A protein and the small-molecule ligand that binds it are described below.
Small molecule (SMILES): CC(C)CCC[C@@H](C)[C@H]1CC[C@H]2[C@@H]3CC=C4C[C@@H](O)CC[C@]4(C)[C@H]3CC[C@]12C

Sequence of chain 1.B:
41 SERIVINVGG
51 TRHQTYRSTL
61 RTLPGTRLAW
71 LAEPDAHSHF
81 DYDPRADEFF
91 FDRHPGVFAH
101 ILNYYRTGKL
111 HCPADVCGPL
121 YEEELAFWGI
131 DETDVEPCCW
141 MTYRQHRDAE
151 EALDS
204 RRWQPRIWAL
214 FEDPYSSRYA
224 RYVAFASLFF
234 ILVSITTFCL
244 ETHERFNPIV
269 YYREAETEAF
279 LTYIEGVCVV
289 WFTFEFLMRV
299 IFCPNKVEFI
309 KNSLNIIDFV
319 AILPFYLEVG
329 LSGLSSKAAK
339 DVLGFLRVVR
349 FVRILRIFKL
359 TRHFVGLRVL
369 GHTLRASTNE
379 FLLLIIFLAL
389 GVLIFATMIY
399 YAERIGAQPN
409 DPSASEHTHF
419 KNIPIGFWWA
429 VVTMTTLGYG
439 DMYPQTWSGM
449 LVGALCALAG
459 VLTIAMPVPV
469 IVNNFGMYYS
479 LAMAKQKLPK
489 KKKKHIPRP

Binding-site contacts:
Ligand atom C24 contacts residue LEU453 of chain 1.A at 4.0 Å (hydrophobic).
Ligand atom C3 contacts residue VAL346 of chain 1.B at 4.3 Å (hydrophobic).
Ligand atom C2 contacts residue ILE403 of chain 1.A at 4.3 Å (hydrophobic).
Ligand atom C7 contacts residue TYR399 of chain 1.A at 3.8 Å (hydrophobic).
Ligand atom C12 contacts residue ILE403 of chain 1.A at 4.0 Å (hydrophobic).
Ligand atom O1 contacts residue VAL346 of chain 1.B at 3.8 Å.
Ligand atom C1 contacts residue TYR399 of chain 1.A at 3.7 Å (hydrophobic).
Ligand atom C3 contacts residue TYR399 of chain 1.A at 4.2 Å (hydrophobic).
Ligand atom C22 contacts residue VAL450 of chain 1.A at 4.3 Å (hydrophobic).
Ligand atom C11 contacts residue ILE403 of chain 1.A at 3.5 Å (hydrophobic).
Ligand atom C2 contacts residue TYR399 of chain 1.A at 4.4 Å (hydrophobic).
Ligand atom C6 contacts residue TYR399 of chain 1.A at 4.0 Å (hydrophobic).
Ligand atom C21 contacts residue SER446 of chain 1.A at 4.4 Å.
Ligand atom O1 contacts residue ARG402 of chain 1.A at 4.4 Å.
Ligand atom C1 contacts residue ILE403 of chain 1.A at 3.5 Å (hydrophobic).
Ligand atom C10 contacts residue TYR399 of chain 1.A at 4.1 Å (hydrophobic).
Ligand atom C9 contacts residue TYR399 of chain 1.A at 3.7 Å (hydrophobic).
Ligand atom C12 contacts residue ALA400 of chain 1.A at 4.3 Å (hydrophobic).
Ligand atom C25 contacts residue LEU453 of chain 1.A at 4.0 Å (hydrophobic).
Ligand atom C4 contacts residue VAL346 of chain 1.B at 3.5 Å (hydrophobic).
Ligand atom C5 contacts residue TYR399 of chain 1.A at 4.1 Å (hydrophobic).
Ligand atom C6 contacts residue VAL346 of chain 1.B at 3.8 Å (hydrophobic).
Ligand atom C5 contacts residue VAL346 of chain 1.B at 4.0 Å (hydrophobic).

Sequence of chain 1.A:
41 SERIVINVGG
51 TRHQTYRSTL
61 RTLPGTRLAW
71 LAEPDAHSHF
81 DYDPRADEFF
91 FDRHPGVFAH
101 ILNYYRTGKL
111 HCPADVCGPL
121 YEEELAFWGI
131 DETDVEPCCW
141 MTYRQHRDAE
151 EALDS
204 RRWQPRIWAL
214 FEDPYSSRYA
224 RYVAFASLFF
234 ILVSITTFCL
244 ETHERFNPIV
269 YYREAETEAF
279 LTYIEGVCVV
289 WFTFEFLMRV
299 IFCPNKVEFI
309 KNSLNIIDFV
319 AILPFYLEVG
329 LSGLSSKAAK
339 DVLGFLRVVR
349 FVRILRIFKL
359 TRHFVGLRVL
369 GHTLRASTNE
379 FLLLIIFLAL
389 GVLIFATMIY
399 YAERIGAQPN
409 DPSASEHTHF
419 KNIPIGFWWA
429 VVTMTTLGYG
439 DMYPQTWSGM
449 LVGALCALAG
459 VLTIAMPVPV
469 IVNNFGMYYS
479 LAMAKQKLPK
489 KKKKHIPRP